The protein below binds the small molecule below.
Small molecule (SMILES): CC(C)(C)C[C@@H]1N[C@@H](C(=O)NCC[C@H](O)CO)[C@H](c2cccc(Cl)c2F)[C@@]1(C#N)c1ccc(Cl)cc1F

Sequence of chain 1.A:
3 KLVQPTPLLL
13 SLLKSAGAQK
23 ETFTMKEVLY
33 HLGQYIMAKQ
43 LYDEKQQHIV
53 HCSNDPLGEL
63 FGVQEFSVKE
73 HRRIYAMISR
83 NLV

Binding-site contacts:
Ligand atom C35 contacts residue GLY35 of chain 1.A at 3.5 Å.
Ligand atom O14 contacts residue LYS71 of chain 1.A at 3.8 Å.
Ligand atom C34 contacts residue ILE38 of chain 1.A at 3.9 Å (hydrophobic).
Ligand atom CL2 contacts residue TYR77 of chain 1.A at 3.5 Å.
Ligand atom C43 contacts residue MET39 of chain 1.A at 3.8 Å (hydrophobic).
Ligand atom C32 contacts residue ILE76 of chain 1.A at 3.8 Å (hydrophobic).
Ligand atom CL2 contacts residue ILE76 of chain 1.A at 3.7 Å.
Ligand atom C10 contacts residue VAL70 of chain 1.A at 3.6 Å (hydrophobic).
Ligand atom CL3 contacts residue ILE76 of chain 1.A at 3.7 Å.
Ligand atom CL3 contacts residue LEU34 of chain 1.A at 3.4 Å.
Ligand atom N11 contacts residue VAL70 of chain 1.A at 3.9 Å.
Ligand atom C14 contacts residue LYS71 of chain 1.A at 3.2 Å.
Ligand atom CL2 contacts residue LEU31 of chain 1.A at 3.9 Å.
Ligand atom CL2 contacts residue HIS73 of chain 1.A at 3.3 Å.
Ligand atom C36 contacts residue GLY35 of chain 1.A at 3.6 Å.
Ligand atom C15 contacts residue LYS71 of chain 1.A at 3.8 Å.
Ligand atom C25 contacts residue HIS73 of chain 1.A at 3.5 Å.
Ligand atom C10 contacts residue HIS73 of chain 1.A at 3.8 Å.
Ligand atom C36 contacts residue LEU31 of chain 1.A at 3.3 Å (hydrophobic).
Ligand atom C12 contacts residue LYS71 of chain 1.A at 3.9 Å.
Ligand atom F3 contacts residue ILE76 of chain 1.A at 3.6 Å.
Ligand atom F2 contacts residue VAL70 of chain 1.A at 3.4 Å.
Ligand atom C33 contacts residue ILE76 of chain 1.A at 3.4 Å (hydrophobic).
Ligand atom C24 contacts residue LEU31 of chain 1.A at 3.9 Å (hydrophobic).
Ligand atom C44 contacts residue MET39 of chain 1.A at 3.6 Å (hydrophobic).
Ligand atom O10 contacts residue VAL70 of chain 1.A at 3.4 Å (h-bond).
Ligand atom C35 contacts residue LEU31 of chain 1.A at 3.4 Å (hydrophobic).
Ligand atom C21 contacts residue HIS73 of chain 1.A at 3.4 Å.
Ligand atom C22 contacts residue HIS73 of chain 1.A at 3.1 Å.
Ligand atom C26 contacts residue HIS73 of chain 1.A at 3.6 Å.
Ligand atom C23 contacts residue HIS73 of chain 1.A at 2.9 Å.
Ligand atom O10 contacts residue HIS73 of chain 1.A at 2.7 Å (h-bond).
Ligand atom F2 contacts residue ILE76 of chain 1.A at 3.1 Å.
Ligand atom C2 contacts residue VAL70 of chain 1.A at 3.9 Å (hydrophobic).
Ligand atom CL3 contacts residue ILE38 of chain 1.A at 3.9 Å.
Ligand atom C24 contacts residue HIS73 of chain 1.A at 3.1 Å.
Ligand atom C44 contacts residue GLY35 of chain 1.A at 3.7 Å.
Ligand atom F3 contacts residue VAL70 of chain 1.A at 3.0 Å.
Ligand atom O14 contacts residue HIS50 of chain 1.A at 3.7 Å.
Ligand atom F2 contacts residue HIS73 of chain 1.A at 3.5 Å.